Binding-site contacts:
Ligand atom O contacts residue ASN37 of chain 2.E at 3.3 Å (h-bond).
Ligand atom C contacts residue GLN123 of chain 2.E at 4.5 Å.
Ligand atom CB contacts residue ASN37 of chain 2.E at 3.5 Å.
Ligand atom OG contacts residue ARG38 of chain 1.E at 4.3 Å.
Ligand atom N contacts residue GLN123 of chain 2.E at 3.1 Å (h-bond).
Ligand atom N contacts residue ASP122 of chain 2.E at 4.4 Å.
Ligand atom CA contacts residue PHE120 of chain 2.E at 3.6 Å (hydrophobic).
Ligand atom O contacts residue ARG38 of chain 1.E at 4.2 Å.
Ligand atom OG contacts residue ASN37 of chain 2.E at 2.7 Å (h-bond).
Ligand atom C contacts residue ARG33 of chain 2.E at 3.5 Å.
Ligand atom CB contacts residue LEU108 of chain 2.E at 4.0 Å (hydrophobic).
Ligand atom CA contacts residue PHE121 of chain 2.E at 4.3 Å (hydrophobic).
Ligand atom CB contacts residue THR125 of chain 2.E at 4.4 Å.
Ligand atom CA contacts residue LEU108 of chain 2.E at 4.1 Å (hydrophobic).
Ligand atom N contacts residue PHE120 of chain 2.E at 3.3 Å (h-bond).
Ligand atom CA contacts residue GLN123 of chain 2.E at 3.9 Å.
Ligand atom N contacts residue PHE121 of chain 2.E at 2.9 Å (h-bond).
Ligand atom CB contacts residue PHE121 of chain 2.E at 4.3 Å (hydrophobic).
Ligand atom OXT contacts residue THR125 of chain 2.E at 3.7 Å.
Ligand atom C contacts residue ASN37 of chain 2.E at 4.0 Å.
Ligand atom OXT contacts residue ARG33 of chain 2.E at 2.8 Å (salt-bridge).
Ligand atom CB contacts residue PHE120 of chain 2.E at 3.4 Å (hydrophobic).
Ligand atom C contacts residue THR125 of chain 2.E at 3.3 Å.
Ligand atom OG contacts residue PHE120 of chain 2.E at 3.4 Å.
Ligand atom OG contacts residue PHE121 of chain 2.E at 3.7 Å.
Ligand atom CA contacts residue THR125 of chain 2.E at 3.2 Å.
Ligand atom O contacts residue LEU108 of chain 2.E at 4.2 Å.
Ligand atom OXT contacts residue GLN123 of chain 2.E at 4.3 Å.
Ligand atom OXT contacts residue ARG38 of chain 1.E at 3.0 Å (salt-bridge).
Ligand atom C contacts residue ARG38 of chain 1.E at 4.0 Å.
Ligand atom O contacts residue ARG33 of chain 2.E at 2.7 Å (salt-bridge).
Ligand atom O contacts residue THR125 of chain 2.E at 3.6 Å.
Ligand atom N contacts residue THR125 of chain 2.E at 3.8 Å.

Sequence of chain 2.E:
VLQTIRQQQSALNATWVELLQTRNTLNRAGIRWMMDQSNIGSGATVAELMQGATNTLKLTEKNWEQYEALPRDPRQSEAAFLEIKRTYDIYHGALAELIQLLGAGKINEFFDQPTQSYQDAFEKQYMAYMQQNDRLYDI

Sequence of chain 1.E:
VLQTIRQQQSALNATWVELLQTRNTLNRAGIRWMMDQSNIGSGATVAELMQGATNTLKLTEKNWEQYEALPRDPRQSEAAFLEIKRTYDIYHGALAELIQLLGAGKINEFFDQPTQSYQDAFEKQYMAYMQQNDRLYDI

This small molecule binds to this protein.
Small molecule (SMILES): N[C@@H](CO)C(=O)O